Binding-site contacts:
Ligand atom C16 contacts residue PRO269 of chain 1.B at 3.9 Å (hydrophobic).
Ligand atom C17 contacts residue HEM1 of chain 1.H at 3.5 Å.
Ligand atom C12 contacts residue GLU296 of chain 1.B at 3.5 Å.
Ligand atom C12 contacts residue HEM1 of chain 1.H at 3.7 Å.
Ligand atom C3 contacts residue GLN182 of chain 1.B at 3.4 Å.
Ligand atom N11 contacts residue PRO269 of chain 1.B at 3.8 Å.
Ligand atom C12 contacts residue TRP291 of chain 1.B at 3.7 Å (hydrophobic).
Ligand atom C22 contacts residue HEM1 of chain 1.H at 3.6 Å.
Ligand atom C12 contacts residue PRO269 of chain 1.B at 3.8 Å (hydrophobic).
Ligand atom C6 contacts residue HEM1 of chain 1.H at 3.5 Å.
Ligand atom N12 contacts residue GLU296 of chain 1.B at 2.7 Å (salt-bridge).
Ligand atom C1 contacts residue HEM1 of chain 1.H at 3.1 Å.
Ligand atom C27 contacts residue TRP10 of chain 1.A at 3.8 Å (hydrophobic).
Ligand atom C29 contacts residue HEM1 of chain 1.H at 3.6 Å.
Ligand atom C18 contacts residue GLU296 of chain 1.B at 3.4 Å.
Ligand atom N12 contacts residue TYR292 of chain 1.B at 3.8 Å.
Ligand atom N12 contacts residue TRP291 of chain 1.B at 2.8 Å (h-bond).
Ligand atom N21 contacts residue HEM1 of chain 1.H at 2.8 Å (h-bond).
Ligand atom C13 contacts residue PRO269 of chain 1.B at 3.9 Å (hydrophobic).
Ligand atom N22 contacts residue ARG118 of chain 1.B at 3.6 Å (salt-bridge).
Ligand atom C4 contacts residue GLN182 of chain 1.B at 3.0 Å.
Ligand atom C23 contacts residue TYR410 of chain 1.B at 3.8 Å (hydrophobic).
Ligand atom C13 contacts residue HEM1 of chain 1.H at 3.5 Å.
Ligand atom C23 contacts residue LEU41 of chain 1.B at 3.8 Å (hydrophobic).
Ligand atom C19 contacts residue VAL271 of chain 1.B at 3.5 Å (hydrophobic).
Ligand atom N12 contacts residue HEM1 of chain 1.H at 3.4 Å.
Ligand atom C22 contacts residue TYR410 of chain 1.B at 3.9 Å (hydrophobic).
Ligand atom C23 contacts residue MET40 of chain 1.B at 3.8 Å (hydrophobic).
Ligand atom N11 contacts residue GLU296 of chain 1.B at 2.6 Å (salt-bridge).
Ligand atom C17 contacts residue GLY290 of chain 1.B at 3.7 Å.
Ligand atom C24 contacts residue TYR410 of chain 1.B at 3.9 Å (hydrophobic).
Ligand atom N22 contacts residue HEM1 of chain 1.H at 2.9 Å (h-bond).
Ligand atom C27 contacts residue MET40 of chain 1.B at 3.6 Å (hydrophobic).
Ligand atom C26 contacts residue HEM1 of chain 1.H at 3.6 Å.
Ligand atom C24 contacts residue MET40 of chain 1.B at 3.7 Å (hydrophobic).
Ligand atom C28 contacts residue HEM1 of chain 1.H at 3.5 Å.
Ligand atom C19 contacts residue HEM1 of chain 1.H at 3.8 Å.
Ligand atom C2 contacts residue HEM1 of chain 1.H at 3.4 Å.
Ligand atom C16 contacts residue GLU296 of chain 1.B at 3.5 Å.
Ligand atom C17 contacts residue PHE288 of chain 1.B at 3.7 Å (hydrophobic).

This protein binds this small molecule.
Small molecule (SMILES): Cc1cc(N)nc(CCc2cccc([C@H](N)Cc3cc(C)cc(N)n3)c2)c1

Sequence of chain 1.B:
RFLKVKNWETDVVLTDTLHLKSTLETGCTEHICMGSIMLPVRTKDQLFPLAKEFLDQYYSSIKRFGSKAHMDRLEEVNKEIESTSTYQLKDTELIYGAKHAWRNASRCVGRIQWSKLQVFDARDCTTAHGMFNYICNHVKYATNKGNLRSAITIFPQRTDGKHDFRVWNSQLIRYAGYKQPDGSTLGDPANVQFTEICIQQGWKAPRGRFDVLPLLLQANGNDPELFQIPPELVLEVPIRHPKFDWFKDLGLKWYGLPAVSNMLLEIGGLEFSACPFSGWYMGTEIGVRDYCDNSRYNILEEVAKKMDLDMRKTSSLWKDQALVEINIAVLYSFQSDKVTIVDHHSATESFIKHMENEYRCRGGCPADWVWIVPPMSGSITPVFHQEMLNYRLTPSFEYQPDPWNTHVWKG

Sequence of chain 1.A:
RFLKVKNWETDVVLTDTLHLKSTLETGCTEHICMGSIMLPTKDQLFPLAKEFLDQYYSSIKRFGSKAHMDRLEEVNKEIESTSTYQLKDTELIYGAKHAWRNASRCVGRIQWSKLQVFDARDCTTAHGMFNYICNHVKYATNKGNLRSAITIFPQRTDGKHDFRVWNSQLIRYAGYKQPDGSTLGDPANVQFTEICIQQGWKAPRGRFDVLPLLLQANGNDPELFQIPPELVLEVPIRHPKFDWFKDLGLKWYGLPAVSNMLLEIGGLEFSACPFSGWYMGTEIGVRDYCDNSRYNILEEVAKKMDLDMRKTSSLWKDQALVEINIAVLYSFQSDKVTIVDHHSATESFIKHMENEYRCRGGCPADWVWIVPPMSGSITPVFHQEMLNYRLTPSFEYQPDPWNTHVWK